Binding-site contacts:
Ligand atom C6 contacts residue LYS67 of chain 1.R at 3.8 Å.
Ligand atom N1 contacts residue TYR125 of chain 1.R at 4.0 Å.
Ligand atom C2' contacts residue TYR125 of chain 1.R at 3.8 Å (hydrophobic).
Ligand atom O6 contacts residue SER123 of chain 1.R at 3.9 Å.
Ligand atom O5' contacts residue TYR183 of chain 1.R at 4.0 Å.
Ligand atom C6 contacts residue TYR125 of chain 1.R at 4.0 Å (hydrophobic).
Ligand atom OP1 contacts residue TRP71 of chain 1.R at 3.4 Å.
Ligand atom N2 contacts residue TYR125 of chain 1.R at 3.8 Å.
Ligand atom N3 contacts residue TYR125 of chain 1.R at 3.8 Å.
Ligand atom OP2 contacts residue ARG112 of chain 1.Q at 2.5 Å (salt-bridge).
Ligand atom OP2 contacts residue TYR183 of chain 1.R at 3.2 Å.
Ligand atom OP2 contacts residue THR114 of chain 1.Q at 2.2 Å (h-bond).
Ligand atom C5 contacts residue LYS67 of chain 1.R at 4.0 Å.
Ligand atom N9 contacts residue TYR125 of chain 1.R at 4.0 Å.
Ligand atom OP2 contacts residue TYR121 of chain 1.R at 3.1 Å.
Ligand atom O6 contacts residue TYR125 of chain 1.R at 4.2 Å.
Ligand atom C5' contacts residue TRP71 of chain 1.R at 3.7 Å (hydrophobic).
Ligand atom P contacts residue THR114 of chain 1.Q at 3.1 Å.
Ligand atom P contacts residue ARG112 of chain 1.Q at 3.9 Å.
Ligand atom C2' contacts residue LYS67 of chain 1.R at 3.7 Å.
Ligand atom C2' contacts residue TYR183 of chain 1.R at 3.9 Å (hydrophobic).
Ligand atom P contacts residue ARG13 of chain 1.R at 3.4 Å.
Ligand atom OP1 contacts residue ARG13 of chain 1.R at 3.9 Å.
Ligand atom C5 contacts residue TYR125 of chain 1.R at 4.0 Å (hydrophobic).
Ligand atom C4' contacts residue ASN11 of chain 1.R at 4.2 Å.
Ligand atom OP1 contacts residue LYS6 of chain 1.ZA at 4.0 Å.
Ligand atom C2 contacts residue TYR125 of chain 1.R at 3.7 Å (hydrophobic).
Ligand atom C3' contacts residue TYR183 of chain 1.R at 3.7 Å (hydrophobic).
Ligand atom C4 contacts residue TYR125 of chain 1.R at 4.0 Å (hydrophobic).
Ligand atom C8 contacts residue TYR183 of chain 1.R at 3.7 Å (hydrophobic).
Ligand atom O3' contacts residue ARG13 of chain 1.R at 4.0 Å.
Ligand atom O3' contacts residue THR114 of chain 1.Q at 3.6 Å (h-bond).
Ligand atom OP2 contacts residue ARG13 of chain 1.R at 2.2 Å (salt-bridge).
Ligand atom C8 contacts residue LYS67 of chain 1.R at 3.3 Å.
Ligand atom OP1 contacts residue THR114 of chain 1.Q at 3.4 Å (h-bond).
Ligand atom C3' contacts residue ARG13 of chain 1.R at 4.1 Å.
Ligand atom O3' contacts residue ASN11 of chain 1.R at 3.5 Å (h-bond).
Ligand atom O6 contacts residue LYS67 of chain 1.R at 4.1 Å.
Ligand atom O5' contacts residue ARG112 of chain 1.Q at 4.2 Å.
Ligand atom N7 contacts residue LYS67 of chain 1.R at 3.0 Å (salt-bridge).

Sequence of chain 1.ZA:
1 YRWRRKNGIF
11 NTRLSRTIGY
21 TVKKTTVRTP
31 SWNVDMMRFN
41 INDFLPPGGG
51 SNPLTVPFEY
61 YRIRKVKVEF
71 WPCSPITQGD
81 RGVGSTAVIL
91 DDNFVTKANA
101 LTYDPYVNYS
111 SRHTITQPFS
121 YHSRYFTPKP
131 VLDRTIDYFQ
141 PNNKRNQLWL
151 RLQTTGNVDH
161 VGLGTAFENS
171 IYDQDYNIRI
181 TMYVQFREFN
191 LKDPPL

Sequence of chain 1.Q:
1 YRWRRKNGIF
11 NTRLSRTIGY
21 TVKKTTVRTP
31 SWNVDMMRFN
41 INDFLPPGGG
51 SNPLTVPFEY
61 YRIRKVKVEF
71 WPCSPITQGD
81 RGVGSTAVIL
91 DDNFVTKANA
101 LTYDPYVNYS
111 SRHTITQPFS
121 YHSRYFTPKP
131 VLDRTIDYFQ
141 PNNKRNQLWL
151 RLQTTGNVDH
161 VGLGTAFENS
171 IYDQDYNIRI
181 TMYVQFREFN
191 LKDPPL

Sequence of chain 1.R:
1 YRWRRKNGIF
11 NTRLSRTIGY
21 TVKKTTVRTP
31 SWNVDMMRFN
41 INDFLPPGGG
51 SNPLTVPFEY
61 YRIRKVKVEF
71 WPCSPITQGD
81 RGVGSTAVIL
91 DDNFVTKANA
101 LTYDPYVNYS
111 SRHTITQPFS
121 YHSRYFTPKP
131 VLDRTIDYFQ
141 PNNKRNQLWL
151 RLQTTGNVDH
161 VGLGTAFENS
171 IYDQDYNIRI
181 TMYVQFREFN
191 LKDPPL

This small molecule binds to this protein.
Small molecule (SMILES): Nc1ccn([C@H]2C[C@H](O[P](=O)(O)OC[C@H]3O[C@@H](n4ccc(N)nc4=O)C[C@@H]3O[P](=O)(O)OC[C@H]3O[C@@H](n4cnc5c(=O)[nH]c(N)nc54)C[C@@H]3O[P](=O)(O)OC[C@H]3O[C@@H](n4cnc5c(=O)[nH]c(N)nc54)C[C@@H]3O)[C@@H](COP(=O)=O)O2)c(=O)n1